Binding-site contacts:
Ligand atom C6 contacts residue PRO33 of chain 2.B at 4.1 Å (hydrophobic).
Ligand atom C6 contacts residue HIS106 of chain 2.B at 4.0 Å.
Ligand atom C3 contacts residue ASN105 of chain 2.B at 3.7 Å.
Ligand atom C5 contacts residue ASN105 of chain 2.B at 3.7 Å.
Ligand atom C5 contacts residue HIS106 of chain 2.B at 4.4 Å.
Ligand atom O5 contacts residue TYR60 of chain 2.B at 3.7 Å.
Ligand atom O5 contacts residue THR107 of chain 2.B at 4.3 Å.
Ligand atom N2 contacts residue ASN105 of chain 2.B at 2.8 Å (h-bond).
Ligand atom C7 contacts residue SER79 of chain 2.B at 4.1 Å.
Ligand atom C5 contacts residue TYR60 of chain 2.B at 4.0 Å (hydrophobic).
Ligand atom C7 contacts residue ASN105 of chain 2.B at 3.2 Å.
Ligand atom O5 contacts residue ASN105 of chain 2.B at 2.4 Å (h-bond).
Ligand atom O5 contacts residue HIS106 of chain 2.B at 3.5 Å (h-bond).
Ligand atom O6 contacts residue PRO33 of chain 2.B at 3.8 Å.
Ligand atom C1 contacts residue TYR60 of chain 2.B at 4.2 Å (hydrophobic).
Ligand atom O7 contacts residue ASN105 of chain 2.B at 3.0 Å (h-bond).
Ligand atom C4 contacts residue ASN105 of chain 2.B at 4.2 Å.
Ligand atom C1 contacts residue ASN105 of chain 2.B at 1.4 Å.
Ligand atom C2 contacts residue THR107 of chain 2.B at 4.3 Å.
Ligand atom C6 contacts residue TYR60 of chain 2.B at 4.0 Å (hydrophobic).
Ligand atom O6 contacts residue TYR60 of chain 2.B at 3.0 Å.
Ligand atom O7 contacts residue SER79 of chain 2.B at 3.1 Å.
Ligand atom C2 contacts residue ASN105 of chain 2.B at 2.3 Å.
Ligand atom C1 contacts residue HIS106 of chain 2.B at 4.4 Å.

Sequence of chain 2.B:
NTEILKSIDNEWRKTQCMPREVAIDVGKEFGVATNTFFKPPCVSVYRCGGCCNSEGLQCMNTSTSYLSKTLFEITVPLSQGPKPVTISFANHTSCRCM

This small molecule binds to this protein.
Small molecule (SMILES): CC(=O)N[C@H]1[C@H](O[C@H]2[C@H](O)[C@@H](NC(C)=O)CO[C@@H]2CO)O[C@H](CO)[C@@H](O)[C@@H]1O